Sequence of chain 1.B:
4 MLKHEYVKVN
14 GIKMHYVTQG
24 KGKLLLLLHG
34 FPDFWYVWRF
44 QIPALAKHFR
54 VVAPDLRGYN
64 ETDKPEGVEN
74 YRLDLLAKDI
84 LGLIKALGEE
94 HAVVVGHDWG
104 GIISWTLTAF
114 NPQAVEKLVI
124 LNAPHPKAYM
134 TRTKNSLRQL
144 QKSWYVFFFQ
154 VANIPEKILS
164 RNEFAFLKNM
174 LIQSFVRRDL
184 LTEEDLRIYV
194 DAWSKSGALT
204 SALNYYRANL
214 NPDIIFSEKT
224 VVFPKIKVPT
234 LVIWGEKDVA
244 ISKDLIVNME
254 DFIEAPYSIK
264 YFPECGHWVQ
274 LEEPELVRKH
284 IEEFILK

Binding-site contacts:
Ligand atom C2 contacts residue TYR148 of chain 1.B at 3.7 Å (hydrophobic).
Ligand atom C5 contacts residue PHE34 of chain 1.B at 4.2 Å (hydrophobic).
Ligand atom O11 contacts residue PHE34 of chain 1.B at 3.1 Å (h-bond).
Ligand atom C4 contacts residue TRP271 of chain 1.B at 4.1 Å (hydrophobic).
Ligand atom C8 contacts residue PHE34 of chain 1.B at 3.9 Å (hydrophobic).
Ligand atom C9 contacts residue TRP147 of chain 1.B at 3.7 Å (hydrophobic).
Ligand atom C10 contacts residue TRP271 of chain 1.B at 3.1 Å (hydrophobic).
Ligand atom O11 contacts residue PRO35 of chain 1.B at 4.2 Å.
Ligand atom C5 contacts residue TRP271 of chain 1.B at 4.0 Å (hydrophobic).
Ligand atom C7 contacts residue PHE152 of chain 1.B at 4.4 Å (hydrophobic).
Ligand atom C6 contacts residue MET173 of chain 1.B at 4.2 Å (hydrophobic).
Ligand atom CL1 contacts residue TYR148 of chain 1.B at 4.3 Å.
Ligand atom O11 contacts residue TYR209 of chain 1.B at 4.3 Å.
Ligand atom C9 contacts residue PHE152 of chain 1.B at 4.4 Å (hydrophobic).
Ligand atom C8 contacts residue LEU170 of chain 1.B at 3.5 Å (hydrophobic).
Ligand atom CL1 contacts residue SER177 of chain 1.B at 3.6 Å.
Ligand atom C4 contacts residue PHE34 of chain 1.B at 4.1 Å (hydrophobic).
Ligand atom C10 contacts residue PHE34 of chain 1.B at 4.3 Å (hydrophobic).
Ligand atom C8 contacts residue PHE152 of chain 1.B at 4.1 Å (hydrophobic).
Ligand atom C8 contacts residue MET173 of chain 1.B at 4.3 Å (hydrophobic).
Ligand atom CL1 contacts residue VAL242 of chain 1.B at 3.9 Å.
Ligand atom C3 contacts residue TYR148 of chain 1.B at 3.8 Å (hydrophobic).
Ligand atom C1 contacts residue MET173 of chain 1.B at 4.4 Å (hydrophobic).
Ligand atom C6 contacts residue LEU174 of chain 1.B at 4.2 Å (hydrophobic).
Ligand atom C7 contacts residue MET173 of chain 1.B at 4.0 Å (hydrophobic).
Ligand atom C9 contacts residue TYR148 of chain 1.B at 3.9 Å (hydrophobic).
Ligand atom C9 contacts residue MET173 of chain 1.B at 3.9 Å (hydrophobic).
Ligand atom C6 contacts residue SER177 of chain 1.B at 4.1 Å.
Ligand atom O11 contacts residue ASP101 of chain 1.B at 4.4 Å.
Ligand atom C10 contacts residue HIS270 of chain 1.B at 4.0 Å.
Ligand atom C2 contacts residue PHE34 of chain 1.B at 4.2 Å (hydrophobic).
Ligand atom C5 contacts residue LEU174 of chain 1.B at 4.2 Å (hydrophobic).
Ligand atom CL1 contacts residue ALA243 of chain 1.B at 4.3 Å.
Ligand atom C5 contacts residue PRO35 of chain 1.B at 3.8 Å (hydrophobic).

This protein binds this small molecule.
Small molecule (SMILES): C=C(C)[C@@H]1CC[C@](C)(O)[C@@H](Cl)C1